Binding-site contacts:
Ligand atom C6 contacts residue LEU48 of chain 1.B at 4.4 Å (hydrophobic).
Ligand atom C8 contacts residue LEU330 of chain 1.B at 4.2 Å (hydrophobic).
Ligand atom C2 contacts residue VAL263 of chain 1.B at 4.3 Å (hydrophobic).
Ligand atom C13 contacts residue ALA93 of chain 1.B at 3.8 Å (hydrophobic).
Ligand atom C2 contacts residue HIS41 of chain 1.B at 4.1 Å.
Ligand atom O14 contacts residue VAL90 of chain 1.B at 3.6 Å.
Ligand atom C20 contacts residue THR50 of chain 1.B at 4.0 Å.
Ligand atom C12 contacts residue ALA93 of chain 1.B at 3.8 Å (hydrophobic).
Ligand atom C6 contacts residue VAL263 of chain 1.B at 4.0 Å (hydrophobic).
Ligand atom O14 contacts residue ALA93 of chain 1.B at 3.2 Å (h-bond).
Ligand atom C5 contacts residue VAL263 of chain 1.B at 4.4 Å (hydrophobic).
Ligand atom C2 contacts residue VAL43 of chain 1.B at 4.2 Å (hydrophobic).
Ligand atom O3 contacts residue HIS41 of chain 1.B at 3.5 Å (h-bond).
Ligand atom C20 contacts residue PRO51 of chain 1.B at 4.2 Å (hydrophobic).
Ligand atom C20 contacts residue HIS41 of chain 1.B at 3.6 Å.
Ligand atom C4 contacts residue VAL263 of chain 1.B at 4.3 Å (hydrophobic).
Ligand atom C11 contacts residue VAL329 of chain 1.B at 4.0 Å (hydrophobic).
Ligand atom C1 contacts residue TYR262 of chain 1.B at 4.4 Å (hydrophobic).
Ligand atom C11 contacts residue LEU330 of chain 1.B at 4.3 Å (hydrophobic).
Ligand atom C4 contacts residue LEU326 of chain 1.B at 4.5 Å (hydrophobic).
Ligand atom C6 contacts residue LEU326 of chain 1.B at 4.0 Å (hydrophobic).
Ligand atom C1 contacts residue ASN264 of chain 1.B at 4.4 Å.
Ligand atom C20 contacts residue LEU48 of chain 1.B at 4.0 Å (hydrophobic).
Ligand atom O14 contacts residue LYS92 of chain 1.B at 3.6 Å.
Ligand atom C5 contacts residue LEU48 of chain 1.B at 3.7 Å (hydrophobic).
Ligand atom O21 contacts residue LEU48 of chain 1.B at 3.9 Å.
Ligand atom C19 contacts residue HIS41 of chain 1.B at 3.5 Å.
Ligand atom O3 contacts residue VAL43 of chain 1.B at 3.8 Å.
Ligand atom O10 contacts residue ARG319 of chain 1.B at 4.0 Å.
Ligand atom C4 contacts residue VAL43 of chain 1.B at 3.6 Å (hydrophobic).
Ligand atom C19 contacts residue LEU48 of chain 1.B at 3.8 Å (hydrophobic).
Ligand atom C15 contacts residue ALA93 of chain 1.B at 4.4 Å (hydrophobic).
Ligand atom C20 contacts residue CYS49 of chain 1.B at 3.4 Å (hydrophobic).
Ligand atom O17 contacts residue VAL90 of chain 1.B at 4.4 Å.
Ligand atom C18 contacts residue LEU48 of chain 1.B at 3.7 Å (hydrophobic).
Ligand atom O3 contacts residue ALA195 of chain 1.B at 3.8 Å.
Ligand atom C4 contacts residue LEU48 of chain 1.B at 3.8 Å (hydrophobic).
Ligand atom O17 contacts residue CYS49 of chain 1.B at 4.2 Å.
Ligand atom C1 contacts residue VAL263 of chain 1.B at 3.4 Å (hydrophobic).
Ligand atom O21 contacts residue HIS41 of chain 1.B at 2.7 Å (h-bond).

The small molecule below binds the protein below.
Small molecule (SMILES): COc1cc(O)c2c(O)c(C(C)=O)c(CC(C)=O)cc2c1

Sequence of chain 1.B:
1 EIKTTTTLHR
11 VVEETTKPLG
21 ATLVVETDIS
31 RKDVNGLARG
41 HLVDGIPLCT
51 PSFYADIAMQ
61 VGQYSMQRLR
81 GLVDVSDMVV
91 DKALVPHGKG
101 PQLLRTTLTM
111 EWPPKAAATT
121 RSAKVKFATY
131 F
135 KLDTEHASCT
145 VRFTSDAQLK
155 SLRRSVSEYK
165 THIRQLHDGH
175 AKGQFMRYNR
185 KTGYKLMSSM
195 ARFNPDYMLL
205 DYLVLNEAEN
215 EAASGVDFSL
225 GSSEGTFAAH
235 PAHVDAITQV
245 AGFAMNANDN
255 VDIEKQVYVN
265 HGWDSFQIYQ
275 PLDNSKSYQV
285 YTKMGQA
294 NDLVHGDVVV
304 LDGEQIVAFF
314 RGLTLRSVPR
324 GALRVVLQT